Binding-site contacts:
Ligand atom CBN contacts residue FE1 of chain 1.E at 4.2 Å.
Ligand atom CBR contacts residue LYS218 of chain 1.A at 4.4 Å.
Ligand atom CBQ contacts residue FE1 of chain 1.E at 3.6 Å.
Ligand atom OAH contacts residue LYS218 of chain 1.A at 3.7 Å.
Ligand atom CBN contacts residue LYS218 of chain 1.A at 4.4 Å.
Ligand atom N contacts residue FE1 of chain 1.E at 4.4 Å.
Ligand atom NBC contacts residue FE1 of chain 1.E at 4.0 Å.
Ligand atom OAL contacts residue LYS218 of chain 1.A at 4.2 Å.
Ligand atom C3 contacts residue FE1 of chain 1.E at 3.4 Å.
Ligand atom OAI contacts residue FE1 of chain 1.E at 3.3 Å.
Ligand atom CBR contacts residue FE1 of chain 1.E at 3.4 Å.
Ligand atom O8 contacts residue FE1 of chain 1.E at 2.4 Å.
Ligand atom OAK contacts residue FE1 of chain 1.E at 2.3 Å.
Ligand atom CBO contacts residue FE1 of chain 1.E at 3.7 Å.
Ligand atom C4 contacts residue FE1 of chain 1.E at 3.5 Å.
Ligand atom OAL contacts residue FE1 of chain 1.E at 2.7 Å.
Ligand atom CBO contacts residue LYS218 of chain 1.A at 4.0 Å.
Ligand atom OAH contacts residue FE1 of chain 1.E at 3.8 Å.
Ligand atom OAI contacts residue LYS218 of chain 1.A at 3.5 Å.
Ligand atom O9 contacts residue FE1 of chain 1.E at 2.9 Å.
Ligand atom CBU contacts residue FE1 of chain 1.E at 4.5 Å.

The protein below binds the small molecule below.
Small molecule (SMILES): CC(=O)NC[C@H]1CN(c2ccc(N3CCN(C(=O)OCn4cc(CNC(=O)[C@H](CNC(=O)[C@H](CNC(=O)CNC(=O)c5cccc(O)c5O)NC(=O)c5cccc(O)c5O)NC(=O)c5cccc(O)c5O)nn4)CC3)c(F)c2)C(=O)O1

Sequence of chain 1.A:
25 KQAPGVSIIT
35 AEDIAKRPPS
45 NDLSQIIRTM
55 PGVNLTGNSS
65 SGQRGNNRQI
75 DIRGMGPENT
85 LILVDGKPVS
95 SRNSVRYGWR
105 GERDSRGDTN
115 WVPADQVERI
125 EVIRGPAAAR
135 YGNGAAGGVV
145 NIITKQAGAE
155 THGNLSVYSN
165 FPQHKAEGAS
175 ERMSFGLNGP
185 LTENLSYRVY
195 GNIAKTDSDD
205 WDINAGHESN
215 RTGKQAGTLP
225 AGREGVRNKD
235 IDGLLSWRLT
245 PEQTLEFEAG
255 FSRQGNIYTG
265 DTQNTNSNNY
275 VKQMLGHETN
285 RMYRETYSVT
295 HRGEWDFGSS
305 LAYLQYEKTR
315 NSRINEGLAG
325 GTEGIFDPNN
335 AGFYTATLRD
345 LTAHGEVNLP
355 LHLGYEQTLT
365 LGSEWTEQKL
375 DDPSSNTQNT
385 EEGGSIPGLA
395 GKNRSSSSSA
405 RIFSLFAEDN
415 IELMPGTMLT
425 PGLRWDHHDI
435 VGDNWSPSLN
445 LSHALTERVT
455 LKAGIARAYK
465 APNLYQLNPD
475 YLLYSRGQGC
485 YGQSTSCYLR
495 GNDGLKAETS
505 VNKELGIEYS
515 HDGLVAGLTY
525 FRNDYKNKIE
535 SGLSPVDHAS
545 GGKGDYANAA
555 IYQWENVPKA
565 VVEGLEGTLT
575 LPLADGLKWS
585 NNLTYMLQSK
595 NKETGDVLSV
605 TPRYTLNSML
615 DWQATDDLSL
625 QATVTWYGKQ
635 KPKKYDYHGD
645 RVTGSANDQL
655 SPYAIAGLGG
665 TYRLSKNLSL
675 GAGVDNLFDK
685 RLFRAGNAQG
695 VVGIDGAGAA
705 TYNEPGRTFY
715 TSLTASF